This protein binds this small molecule.
Small molecule (SMILES): O=C[C@H](O)[C@@H](O)[C@@H](CO)O[C@@H]1OC[C@@H](O[C@@H]2OC[C@@H](O)[C@H](O)[C@H]2O)[C@H](O)[C@H]1O

Sequence of chain 1.A:
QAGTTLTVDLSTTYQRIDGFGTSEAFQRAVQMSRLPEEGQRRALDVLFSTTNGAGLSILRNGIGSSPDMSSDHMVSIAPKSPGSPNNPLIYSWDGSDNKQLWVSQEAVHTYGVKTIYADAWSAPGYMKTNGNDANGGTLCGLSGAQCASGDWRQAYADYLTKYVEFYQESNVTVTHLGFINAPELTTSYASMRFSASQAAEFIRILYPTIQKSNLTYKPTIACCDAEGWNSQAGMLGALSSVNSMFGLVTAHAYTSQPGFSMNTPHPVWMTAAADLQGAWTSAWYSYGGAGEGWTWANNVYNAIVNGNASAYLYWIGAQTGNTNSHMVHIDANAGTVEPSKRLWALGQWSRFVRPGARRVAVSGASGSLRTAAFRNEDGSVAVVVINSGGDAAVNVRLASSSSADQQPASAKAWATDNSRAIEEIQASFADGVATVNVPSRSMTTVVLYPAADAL

Binding-site contacts:
Ligand atom C5 contacts residue PHE26 of chain 1.A at 4.1 Å (hydrophobic).
Ligand atom C4 contacts residue PHE26 of chain 1.A at 3.9 Å (hydrophobic).
Ligand atom O5 contacts residue THR255 of chain 1.A at 4.0 Å.
Ligand atom O3 contacts residue TRP315 of chain 1.A at 3.7 Å.
Ligand atom O4 contacts residue TRP315 of chain 1.A at 3.7 Å.
Ligand atom C1 contacts residue GLU227 of chain 1.A at 3.8 Å.
Ligand atom O4 contacts residue ASP72 of chain 1.A at 2.6 Å (salt-bridge).
Ligand atom O5 contacts residue TRP315 of chain 1.A at 3.6 Å.
Ligand atom C2 contacts residue GLU227 of chain 1.A at 3.5 Å.
Ligand atom C1 contacts residue LEU276 of chain 1.A at 3.8 Å (hydrophobic).
Ligand atom C2 contacts residue TYR189 of chain 1.A at 3.6 Å (hydrophobic).
Ligand atom O3 contacts residue TRP121 of chain 1.A at 3.5 Å.
Ligand atom C4 contacts residue ARG28 of chain 1.A at 4.2 Å.
Ligand atom O3 contacts residue ASP72 of chain 1.A at 3.2 Å (salt-bridge).
Ligand atom O5 contacts residue LEU276 of chain 1.A at 4.2 Å.
Ligand atom C5 contacts residue GLU227 of chain 1.A at 3.2 Å.
Ligand atom O3 contacts residue ARG28 of chain 1.A at 2.8 Å (salt-bridge).
Ligand atom O1 contacts residue LEU185 of chain 1.A at 3.9 Å.
Ligand atom O4 contacts residue PHE26 of chain 1.A at 3.7 Å.
Ligand atom O2 contacts residue TYR254 of chain 1.A at 3.3 Å.
Ligand atom C2 contacts residue TRP315 of chain 1.A at 4.3 Å (hydrophobic).
Ligand atom C4 contacts residue ASP72 of chain 1.A at 3.4 Å.
Ligand atom C3 contacts residue ASP72 of chain 1.A at 3.9 Å.
Ligand atom C5 contacts residue TYR254 of chain 1.A at 3.5 Å (hydrophobic).
Ligand atom C2 contacts residue ARG28 of chain 1.A at 3.9 Å.
Ligand atom C3 contacts residue TYR189 of chain 1.A at 3.9 Å (hydrophobic).
Ligand atom O2 contacts residue GLU227 of chain 1.A at 2.8 Å (salt-bridge).
Ligand atom O2 contacts residue ARG28 of chain 1.A at 4.3 Å.
Ligand atom C5 contacts residue LEU276 of chain 1.A at 4.2 Å (hydrophobic).
Ligand atom O3 contacts residue TYR189 of chain 1.A at 3.9 Å.
Ligand atom O5 contacts residue GLU227 of chain 1.A at 2.5 Å (salt-bridge).
Ligand atom C4 contacts residue GLU227 of chain 1.A at 3.8 Å.
Ligand atom C3 contacts residue ARG28 of chain 1.A at 3.8 Å.
Ligand atom O5 contacts residue TYR189 of chain 1.A at 3.8 Å.
Ligand atom O5 contacts residue TYR254 of chain 1.A at 3.7 Å.
Ligand atom O4 contacts residue GLU227 of chain 1.A at 3.1 Å (salt-bridge).
Ligand atom C1 contacts residue TYR189 of chain 1.A at 4.2 Å (hydrophobic).
Ligand atom C4 contacts residue TYR189 of chain 1.A at 3.5 Å (hydrophobic).
Ligand atom C5 contacts residue TYR189 of chain 1.A at 3.8 Å (hydrophobic).
Ligand atom C1 contacts residue TRP315 of chain 1.A at 4.1 Å (hydrophobic).